This protein binds this small molecule.
Small molecule (SMILES): CC(=O)N[C@@H]1[C@@H](O)[C@H](O)[C@@H](CO)O[C@H]1O

Sequence of chain 1.B:
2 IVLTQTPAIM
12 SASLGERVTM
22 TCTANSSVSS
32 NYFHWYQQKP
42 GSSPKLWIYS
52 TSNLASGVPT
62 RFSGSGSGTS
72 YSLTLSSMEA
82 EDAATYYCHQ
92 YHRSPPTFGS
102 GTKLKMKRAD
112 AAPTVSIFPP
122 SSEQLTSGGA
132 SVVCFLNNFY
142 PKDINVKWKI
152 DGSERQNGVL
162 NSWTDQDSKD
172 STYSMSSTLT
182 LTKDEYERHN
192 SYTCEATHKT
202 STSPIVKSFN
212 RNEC

Binding-site contacts:
Ligand atom N2 contacts residue ASN26 of chain 1.B at 3.1 Å (h-bond).
Ligand atom C1 contacts residue VAL3 of chain 1.B at 4.1 Å (hydrophobic).
Ligand atom O7 contacts residue ASN26 of chain 1.B at 3.7 Å.
Ligand atom C8 contacts residue VAL3 of chain 1.B at 4.3 Å (hydrophobic).
Ligand atom O5 contacts residue ASN26 of chain 1.B at 2.4 Å (h-bond).
Ligand atom C1 contacts residue ASN26 of chain 1.B at 1.4 Å.
Ligand atom C7 contacts residue ASN26 of chain 1.B at 3.6 Å.
Ligand atom C3 contacts residue ASN26 of chain 1.B at 3.8 Å.
Ligand atom C5 contacts residue ASN26 of chain 1.B at 3.7 Å.
Ligand atom N2 contacts residue VAL3 of chain 1.B at 4.2 Å.
Ligand atom C2 contacts residue ASN26 of chain 1.B at 2.5 Å.
Ligand atom C4 contacts residue ASN26 of chain 1.B at 4.2 Å.